Binding-site contacts:
Ligand atom CAM contacts residue GLY63 of chain 1.B at 4.2 Å.
Ligand atom CAG contacts residue VAL62 of chain 1.B at 4.5 Å (hydrophobic).
Ligand atom BRAH contacts residue TYR147 of chain 1.C at 4.3 Å.
Ligand atom BRAH contacts residue ALA148 of chain 1.C at 4.4 Å.
Ligand atom CAD contacts residue VAL143 of chain 1.A at 3.9 Å (hydrophobic).
Ligand atom BRAI contacts residue GLY63 of chain 1.B at 3.7 Å.
Ligand atom CAC contacts residue LEU76 of chain 1.B at 4.4 Å (hydrophobic).
Ligand atom CAE contacts residue VAL62 of chain 1.B at 4.2 Å (hydrophobic).
Ligand atom CAJ contacts residue GLU64 of chain 1.B at 3.9 Å.
Ligand atom CAA contacts residue ASP141 of chain 1.A at 3.9 Å.
Ligand atom CAL contacts residue ALA148 of chain 1.C at 3.6 Å (hydrophobic).
Ligand atom CAJ contacts residue VAL62 of chain 1.B at 4.1 Å (hydrophobic).
Ligand atom CAM contacts residue TYR147 of chain 1.C at 3.6 Å (hydrophobic).
Ligand atom CAL contacts residue MET61 of chain 1.B at 4.4 Å (hydrophobic).
Ligand atom OAN contacts residue GLU64 of chain 1.B at 2.8 Å (salt-bridge).
Ligand atom CAC contacts residue VAL143 of chain 1.A at 3.8 Å (hydrophobic).
Ligand atom BRAI contacts residue PRO65 of chain 1.B at 3.5 Å.
Ligand atom CAK contacts residue GLU64 of chain 1.B at 3.6 Å.
Ligand atom CAL contacts residue GLY63 of chain 1.B at 3.8 Å.
Ligand atom CAK contacts residue ALA148 of chain 1.C at 3.8 Å (hydrophobic).
Ligand atom CAJ contacts residue GLY63 of chain 1.B at 3.5 Å.
Ligand atom CAA contacts residue VAL62 of chain 1.B at 4.1 Å (hydrophobic).
Ligand atom CAA contacts residue VAL143 of chain 1.A at 3.9 Å (hydrophobic).
Ligand atom OAN contacts residue GLY63 of chain 1.B at 2.9 Å.
Ligand atom CAL contacts residue VAL62 of chain 1.B at 4.4 Å (hydrophobic).
Ligand atom CAM contacts residue ALA148 of chain 1.C at 2.8 Å (hydrophobic).
Ligand atom CAK contacts residue GLY63 of chain 1.B at 3.1 Å.
Ligand atom CAG contacts residue MET61 of chain 1.B at 4.5 Å (hydrophobic).
Ligand atom OAN contacts residue ALA148 of chain 1.C at 3.5 Å.
Ligand atom CAE contacts residue GLY63 of chain 1.B at 4.4 Å.
Ligand atom BRAH contacts residue MET61 of chain 1.B at 3.6 Å.
Ligand atom CAF contacts residue VAL62 of chain 1.B at 4.4 Å (hydrophobic).
Ligand atom BRAH contacts residue GLU246 of chain 1.C at 4.0 Å.
Ligand atom BRAH contacts residue LYS146 of chain 1.C at 3.8 Å.
Ligand atom CAM contacts residue MET61 of chain 1.B at 3.4 Å (hydrophobic).
Ligand atom CAG contacts residue ALA148 of chain 1.C at 4.5 Å (hydrophobic).
Ligand atom BRAI contacts residue GLU64 of chain 1.B at 3.2 Å.
Ligand atom CAK contacts residue VAL62 of chain 1.B at 4.2 Å (hydrophobic).

Sequence of chain 1.B:
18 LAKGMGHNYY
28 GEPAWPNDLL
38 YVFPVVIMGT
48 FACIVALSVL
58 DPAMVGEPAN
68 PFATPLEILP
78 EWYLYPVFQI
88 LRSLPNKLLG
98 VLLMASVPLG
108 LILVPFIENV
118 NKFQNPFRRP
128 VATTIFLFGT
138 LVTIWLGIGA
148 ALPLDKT

Sequence of chain 1.C:
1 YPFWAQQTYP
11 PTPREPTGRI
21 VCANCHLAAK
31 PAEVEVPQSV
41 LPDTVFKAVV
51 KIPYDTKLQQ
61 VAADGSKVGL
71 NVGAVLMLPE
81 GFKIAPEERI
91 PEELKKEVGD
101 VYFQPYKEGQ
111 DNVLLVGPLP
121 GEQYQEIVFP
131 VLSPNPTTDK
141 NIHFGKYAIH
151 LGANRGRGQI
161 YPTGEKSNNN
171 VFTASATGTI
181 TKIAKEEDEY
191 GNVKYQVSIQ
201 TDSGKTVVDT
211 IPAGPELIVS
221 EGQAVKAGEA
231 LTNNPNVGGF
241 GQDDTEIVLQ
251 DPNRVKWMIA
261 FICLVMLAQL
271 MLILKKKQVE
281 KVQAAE

Sequence of chain 1.A:
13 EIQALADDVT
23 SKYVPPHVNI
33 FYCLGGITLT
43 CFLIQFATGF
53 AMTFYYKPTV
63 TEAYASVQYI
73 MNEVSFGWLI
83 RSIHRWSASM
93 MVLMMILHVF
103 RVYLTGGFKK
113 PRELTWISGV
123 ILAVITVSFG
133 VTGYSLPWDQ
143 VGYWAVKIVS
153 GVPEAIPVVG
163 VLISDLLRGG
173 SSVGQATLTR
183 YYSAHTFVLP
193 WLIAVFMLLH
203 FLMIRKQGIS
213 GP

The protein below binds the small molecule below.
Small molecule (SMILES): CC1=C(Br)C(=O)C(C(C)C)=C(Br)C1=O